A small-molecule ligand and the protein it binds are described below.
Small molecule (SMILES): CCC(=O)N1C[C@@H](n2nc(C#Cc3cc4ncn(C5CC5)c4cc3Cl)c(C(N)=O)c2NC)C[C@@H]1COC

Sequence of chain 1.C:
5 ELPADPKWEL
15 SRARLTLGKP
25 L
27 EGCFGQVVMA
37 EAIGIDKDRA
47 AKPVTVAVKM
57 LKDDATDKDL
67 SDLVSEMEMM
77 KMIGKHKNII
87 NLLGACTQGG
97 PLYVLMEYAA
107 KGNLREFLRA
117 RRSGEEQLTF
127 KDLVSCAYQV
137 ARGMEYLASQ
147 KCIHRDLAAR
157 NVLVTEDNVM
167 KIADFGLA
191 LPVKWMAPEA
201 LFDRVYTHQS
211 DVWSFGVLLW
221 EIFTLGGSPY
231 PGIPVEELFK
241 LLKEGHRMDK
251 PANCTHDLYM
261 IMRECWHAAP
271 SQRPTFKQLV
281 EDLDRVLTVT

Binding-site contacts:
Ligand atom C1 contacts residue ALA105 of chain 1.C at 3.8 Å (hydrophobic).
Ligand atom C5 contacts residue ILE86 of chain 1.C at 3.7 Å (hydrophobic).
Ligand atom C19 contacts residue GLU27 of chain 1.C at 3.6 Å.
Ligand atom N7 contacts residue LEU25 of chain 1.C at 3.8 Å.
Ligand atom C4 contacts residue LEU159 of chain 1.C at 3.6 Å (hydrophobic).
Ligand atom C9 contacts residue ASP170 of chain 1.C at 3.6 Å.
Ligand atom C12 contacts residue MET102 of chain 1.C at 3.8 Å (hydrophobic).
Ligand atom C1 contacts residue ALA53 of chain 1.C at 3.7 Å (hydrophobic).
Ligand atom C19 contacts residue CYS29 of chain 1.C at 2.6 Å (hydrophobic).
Ligand atom N4 contacts residue PHE30 of chain 1.C at 3.2 Å.
Ligand atom C15 contacts residue VAL33 of chain 1.C at 3.8 Å (hydrophobic).
Ligand atom C11 contacts residue GLU72 of chain 1.C at 3.5 Å.
Ligand atom C24 contacts residue LEU159 of chain 1.C at 3.7 Å (hydrophobic).
Ligand atom C23 contacts residue GLU112 of chain 1.C at 3.7 Å.
Ligand atom CL1 contacts residue VAL33 of chain 1.C at 2.8 Å.
Ligand atom CL1 contacts residue LYS55 of chain 1.C at 3.8 Å.
Ligand atom O3 contacts residue GLY108 of chain 1.C at 3.5 Å.
Ligand atom C10 contacts residue GLU72 of chain 1.C at 3.5 Å.
Ligand atom C6 contacts residue ILE86 of chain 1.C at 3.5 Å (hydrophobic).
Ligand atom C18 contacts residue CYS29 of chain 1.C at 3.2 Å (hydrophobic).
Ligand atom N1 contacts residue GLU103 of chain 1.C at 3.2 Å (salt-bridge).
Ligand atom C7 contacts residue ILE86 of chain 1.C at 3.6 Å (hydrophobic).
Ligand atom C3 contacts residue PHE30 of chain 1.C at 3.7 Å (hydrophobic).
Ligand atom C14 contacts residue LYS55 of chain 1.C at 3.7 Å.
Ligand atom C4 contacts residue PHE30 of chain 1.C at 3.6 Å (hydrophobic).
Ligand atom C23 contacts residue GLY108 of chain 1.C at 3.8 Å.
Ligand atom C3 contacts residue LEU159 of chain 1.C at 3.6 Å (hydrophobic).
Ligand atom O3 contacts residue ASN109 of chain 1.C at 3.1 Å (h-bond).
Ligand atom N1 contacts residue ILE86 of chain 1.C at 3.3 Å.
Ligand atom O1 contacts residue ALA105 of chain 1.C at 2.8 Å (h-bond).
Ligand atom C20 contacts residue CYS29 of chain 1.C at 1.8 Å (hydrophobic).
Ligand atom C26 contacts residue ALA105 of chain 1.C at 3.4 Å (hydrophobic).
Ligand atom N1 contacts residue LEU159 of chain 1.C at 3.7 Å.
Ligand atom C13 contacts residue MET102 of chain 1.C at 3.7 Å (hydrophobic).
Ligand atom C20 contacts residue GLU27 of chain 1.C at 3.4 Å.
Ligand atom O1 contacts residue TYR104 of chain 1.C at 3.3 Å.
Ligand atom N2 contacts residue ASP170 of chain 1.C at 2.8 Å (salt-bridge).
Ligand atom N7 contacts residue ALA105 of chain 1.C at 3.3 Å (h-bond).
Ligand atom O2 contacts residue CYS29 of chain 1.C at 3.4 Å (h-bond).
Ligand atom N1 contacts residue ALA53 of chain 1.C at 3.4 Å.